This small molecule binds to this protein.
Small molecule (SMILES): CCCN(CCC)C(=O)c1cc(C(=O)N[C@@H](Cc2ccccc2)[C@H](O)CNC(C)(C)c2cccc(OC)c2)cc(N2CCCCS2(=O)=O)c1

Binding-site contacts:
Ligand atom C7 contacts residue ASP214 of chain 2.F at 3.3 Å.
Ligand atom C20 contacts residue GLY216 of chain 2.F at 3.5 Å.
Ligand atom C35 contacts residue MET15 of chain 2.F at 3.5 Å (hydrophobic).
Ligand atom C3 contacts residue ASP214 of chain 2.F at 3.7 Å.
Ligand atom C8 contacts residue LEU292 of chain 2.F at 3.6 Å (hydrophobic).
Ligand atom C2 contacts residue THR217 of chain 2.F at 3.4 Å.
Ligand atom O2 contacts residue ASP34 of chain 2.F at 2.7 Å (salt-bridge).
Ligand atom C38 contacts residue SER79 of chain 2.F at 3.3 Å.
Ligand atom N1 contacts residue THR217 of chain 2.F at 3.6 Å.
Ligand atom O6 contacts residue SER218 of chain 2.F at 2.9 Å (h-bond).
Ligand atom C18 contacts residue ILE123 of chain 2.F at 3.7 Å (hydrophobic).
Ligand atom C1 contacts residue ILE300 of chain 2.F at 3.7 Å (hydrophobic).
Ligand atom C13 contacts residue ASP214 of chain 2.F at 3.1 Å.
Ligand atom C12 contacts residue GLY36 of chain 2.F at 3.5 Å.
Ligand atom C16 contacts residue PHE111 of chain 2.F at 3.7 Å (hydrophobic).
Ligand atom N1 contacts residue GLY216 of chain 2.F at 2.9 Å (h-bond).
Ligand atom O5 contacts residue VAL78 of chain 2.F at 3.6 Å.
Ligand atom C13 contacts residue TYR192 of chain 2.F at 3.5 Å (hydrophobic).
Ligand atom O2 contacts residue GLY36 of chain 2.F at 3.2 Å (h-bond).
Ligand atom C38 contacts residue THR114 of chain 2.F at 3.8 Å.
Ligand atom C20 contacts residue ILE32 of chain 2.F at 3.5 Å (hydrophobic).
Ligand atom C32 contacts residue ILE290 of chain 2.F at 3.7 Å (hydrophobic).
Ligand atom C11 contacts residue GLY216 of chain 2.F at 3.6 Å.
Ligand atom C24 contacts residue GLY216 of chain 2.F at 3.5 Å.
Ligand atom O2 contacts residue SER37 of chain 2.F at 3.6 Å.
Ligand atom C35 contacts residue GLY216 of chain 2.F at 3.8 Å.
Ligand atom C10 contacts residue ASP34 of chain 2.F at 3.6 Å.
Ligand atom C17 contacts residue PHE111 of chain 2.F at 3.5 Å (hydrophobic).
Ligand atom C2 contacts residue ASP214 of chain 2.F at 3.2 Å.
Ligand atom C14 contacts residue ASP34 of chain 2.F at 3.5 Å.
Ligand atom C14 contacts residue GLY216 of chain 2.F at 3.5 Å.
Ligand atom O4 contacts residue VAL78 of chain 2.F at 3.6 Å.
Ligand atom O3 contacts residue VAL78 of chain 2.F at 3.7 Å.
Ligand atom C18 contacts residue TYR77 of chain 2.F at 3.8 Å (hydrophobic).
Ligand atom C9 contacts residue THR217 of chain 2.F at 3.8 Å.
Ligand atom N4 contacts residue GLY36 of chain 2.F at 3.4 Å (h-bond).
Ligand atom C9 contacts residue ASP214 of chain 2.F at 3.4 Å.
Ligand atom C21 contacts residue ILE32 of chain 2.F at 3.4 Å (hydrophobic).
Ligand atom C34 contacts residue MET15 of chain 2.F at 3.6 Å (hydrophobic).
Ligand atom N4 contacts residue ASP214 of chain 2.F at 2.5 Å (salt-bridge).

Sequence of chain 2.F:
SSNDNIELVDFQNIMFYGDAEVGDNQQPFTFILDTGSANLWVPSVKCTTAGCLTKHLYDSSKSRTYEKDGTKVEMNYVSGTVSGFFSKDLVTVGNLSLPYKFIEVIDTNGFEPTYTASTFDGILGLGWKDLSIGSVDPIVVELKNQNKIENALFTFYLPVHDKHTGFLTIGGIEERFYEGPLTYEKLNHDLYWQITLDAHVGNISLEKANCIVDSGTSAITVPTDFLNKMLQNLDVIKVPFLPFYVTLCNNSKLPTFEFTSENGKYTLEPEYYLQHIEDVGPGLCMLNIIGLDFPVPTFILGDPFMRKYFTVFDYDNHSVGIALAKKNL